The protein below binds the small molecule below.
Small molecule (SMILES): CC(=O)N[C@H]1[C@H]([C@H](O)[C@H](O)CO)O[C@@](O)(C(=O)O)C[C@@H]1O

Binding-site contacts:
Ligand atom C9 contacts residue GLU200 of chain 2.A at 3.3 Å.
Ligand atom C5 contacts residue ASP75 of chain 2.A at 3.6 Å.
Ligand atom O9 contacts residue GLU200 of chain 2.A at 2.6 Å (salt-bridge).
Ligand atom C4 contacts residue GLU43 of chain 2.A at 3.8 Å.
Ligand atom O4 contacts residue ASP75 of chain 2.A at 3.2 Å.
Ligand atom O8 contacts residue ARG216 of chain 2.A at 3.5 Å.
Ligand atom O4 contacts residue GLU43 of chain 2.A at 3.3 Å (salt-bridge).
Ligand atom C2 contacts residue ASP75 of chain 2.A at 3.6 Å.
Ligand atom O6 contacts residue GLU201 of chain 2.A at 3.7 Å.
Ligand atom C11 contacts residue ASP75 of chain 2.A at 3.6 Å.
Ligand atom O1A contacts residue TYR330 of chain 2.A at 3.4 Å (h-bond).
Ligand atom C6 contacts residue GLU201 of chain 2.A at 3.5 Å.
Ligand atom O10 contacts residue ARG148 of chain 2.A at 3.9 Å.
Ligand atom C8 contacts residue GLU200 of chain 2.A at 3.6 Å.
Ligand atom O6 contacts residue ARG216 of chain 2.A at 3.5 Å (salt-bridge).
Ligand atom C9 contacts residue ALA170 of chain 2.A at 3.5 Å (hydrophobic).
Ligand atom O1A contacts residue ARG295 of chain 2.A at 2.9 Å (salt-bridge).
Ligand atom C3 contacts residue TYR330 of chain 2.A at 3.2 Å (hydrophobic).
Ligand atom O9 contacts residue ALA170 of chain 2.A at 3.4 Å.
Ligand atom O9 contacts residue ARG148 of chain 2.A at 3.4 Å (salt-bridge).
Ligand atom O1B contacts residue ARG216 of chain 2.A at 3.1 Å (salt-bridge).
Ligand atom C3 contacts residue ARG42 of chain 2.A at 3.8 Å.
Ligand atom O1A contacts residue ARG42 of chain 2.A at 2.9 Å (salt-bridge).
Ligand atom C11 contacts residue ARG76 of chain 2.A at 2.7 Å.
Ligand atom O1B contacts residue ARG295 of chain 2.A at 2.9 Å (salt-bridge).
Ligand atom C4 contacts residue TYR330 of chain 2.A at 3.5 Å (hydrophobic).
Ligand atom O1B contacts residue TYR330 of chain 2.A at 3.4 Å (h-bond).
Ligand atom C1 contacts residue TYR330 of chain 2.A at 3.1 Å (hydrophobic).
Ligand atom C3 contacts residue GLU43 of chain 2.A at 3.5 Å.
Ligand atom C2 contacts residue TYR330 of chain 2.A at 3.1 Å (hydrophobic).
Ligand atom C8 contacts residue ARG216 of chain 2.A at 3.5 Å.
Ligand atom O8 contacts residue GLU201 of chain 2.A at 3.8 Å.
Ligand atom O8 contacts residue GLU200 of chain 2.A at 2.7 Å (salt-bridge).
Ligand atom C6 contacts residue TYR330 of chain 2.A at 3.6 Å (hydrophobic).
Ligand atom O2 contacts residue ASP75 of chain 2.A at 2.7 Å (salt-bridge).
Ligand atom C1 contacts residue ARG295 of chain 2.A at 3.6 Å.
Ligand atom C4 contacts residue ASP75 of chain 2.A at 3.8 Å.
Ligand atom C3 contacts residue ASP75 of chain 2.A at 3.5 Å.
Ligand atom C9 contacts residue ASN218 of chain 2.A at 3.6 Å.
Ligand atom O6 contacts residue TYR330 of chain 2.A at 2.8 Å (h-bond).

Sequence of chain 2.A:
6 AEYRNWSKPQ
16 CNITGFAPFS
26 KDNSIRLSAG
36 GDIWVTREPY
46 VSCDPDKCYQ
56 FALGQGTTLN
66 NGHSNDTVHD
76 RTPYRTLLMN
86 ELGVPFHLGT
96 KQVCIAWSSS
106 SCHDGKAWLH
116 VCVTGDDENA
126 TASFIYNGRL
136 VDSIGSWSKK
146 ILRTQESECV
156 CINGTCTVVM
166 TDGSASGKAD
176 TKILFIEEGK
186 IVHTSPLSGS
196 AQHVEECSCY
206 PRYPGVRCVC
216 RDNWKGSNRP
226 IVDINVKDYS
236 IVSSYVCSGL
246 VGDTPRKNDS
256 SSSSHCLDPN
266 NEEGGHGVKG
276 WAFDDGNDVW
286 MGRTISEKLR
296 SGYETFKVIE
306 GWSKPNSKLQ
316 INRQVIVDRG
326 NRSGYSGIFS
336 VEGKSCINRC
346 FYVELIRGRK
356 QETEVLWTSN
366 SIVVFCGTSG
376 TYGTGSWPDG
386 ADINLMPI